A protein and the small-molecule ligand that binds it are described below.
Small molecule (SMILES): CC(=O)N[C@@H]1[C@@H](O)[C@H](O)[C@@H](CO)O[C@H]1O

Sequence of chain 1.B:
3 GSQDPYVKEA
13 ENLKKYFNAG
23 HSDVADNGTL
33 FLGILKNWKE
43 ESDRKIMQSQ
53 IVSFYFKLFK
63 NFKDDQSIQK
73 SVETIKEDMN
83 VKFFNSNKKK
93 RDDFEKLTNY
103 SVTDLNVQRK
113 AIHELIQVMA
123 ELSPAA

Sequence of chain 1.A:
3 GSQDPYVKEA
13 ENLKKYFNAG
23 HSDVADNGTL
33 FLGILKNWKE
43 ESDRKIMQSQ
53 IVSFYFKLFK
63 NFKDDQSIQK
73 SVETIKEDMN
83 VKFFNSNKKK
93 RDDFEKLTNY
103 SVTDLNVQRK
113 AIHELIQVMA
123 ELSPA

Binding-site contacts:
Ligand atom C8 contacts residue ASN29 of chain 1.B at 4.3 Å.
Ligand atom C5 contacts residue ASN29 of chain 1.B at 3.6 Å.
Ligand atom O5 contacts residue ASN29 of chain 1.B at 2.4 Å (h-bond).
Ligand atom C8 contacts residue ARG111 of chain 1.A at 3.8 Å.
Ligand atom N2 contacts residue ASN29 of chain 1.B at 3.0 Å (h-bond).
Ligand atom O7 contacts residue ASN108 of chain 1.A at 2.9 Å.
Ligand atom C7 contacts residue ASN108 of chain 1.A at 3.4 Å.
Ligand atom C3 contacts residue ASN29 of chain 1.B at 3.9 Å.
Ligand atom C2 contacts residue ASN29 of chain 1.B at 2.6 Å.
Ligand atom C8 contacts residue ASP25 of chain 1.B at 3.5 Å.
Ligand atom O7 contacts residue ASN29 of chain 1.B at 2.9 Å (h-bond).
Ligand atom C1 contacts residue ASN29 of chain 1.B at 1.4 Å.
Ligand atom C8 contacts residue ASN108 of chain 1.A at 3.4 Å.
Ligand atom N2 contacts residue ASN108 of chain 1.A at 4.3 Å.
Ligand atom C6 contacts residue ASN29 of chain 1.B at 4.2 Å.
Ligand atom C4 contacts residue ASN29 of chain 1.B at 4.3 Å.
Ligand atom C7 contacts residue ASN29 of chain 1.B at 3.1 Å.